Sequence of chain 1.D:
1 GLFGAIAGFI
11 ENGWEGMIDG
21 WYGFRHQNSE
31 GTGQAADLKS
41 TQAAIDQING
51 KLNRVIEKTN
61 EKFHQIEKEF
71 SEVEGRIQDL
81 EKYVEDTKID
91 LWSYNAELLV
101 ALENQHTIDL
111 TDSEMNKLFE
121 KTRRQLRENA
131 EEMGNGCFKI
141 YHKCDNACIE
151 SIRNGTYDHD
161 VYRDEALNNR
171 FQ

The small molecule below binds the protein below.
Small molecule (SMILES): CC(=O)N[C@H]1[C@H](O[C@H]2[C@H](O)[C@@H](NC(C)=O)CO[C@@H]2CO)O[C@H](CO)[C@@H](O)[C@@H]1O

Binding-site contacts:
Ligand atom C8 contacts residue ALA147 of chain 1.D at 3.8 Å (hydrophobic).
Ligand atom C3 contacts residue ASN154 of chain 1.D at 3.8 Å.
Ligand atom O5 contacts residue SER151 of chain 1.D at 4.0 Å.
Ligand atom O5 contacts residue GLU150 of chain 1.D at 3.4 Å (salt-bridge).
Ligand atom N2 contacts residue ALA147 of chain 1.D at 4.3 Å.
Ligand atom C2 contacts residue GLU150 of chain 1.D at 4.5 Å.
Ligand atom C5 contacts residue SER151 of chain 1.D at 4.2 Å.
Ligand atom O6 contacts residue SER151 of chain 1.D at 4.0 Å.
Ligand atom O7 contacts residue ASN154 of chain 1.D at 3.0 Å (h-bond).
Ligand atom C6 contacts residue GLU150 of chain 1.D at 3.7 Å.
Ligand atom O5 contacts residue ASN154 of chain 1.D at 2.4 Å (h-bond).
Ligand atom C8 contacts residue ASN154 of chain 1.D at 4.3 Å.
Ligand atom C5 contacts residue GLU150 of chain 1.D at 4.0 Å.
Ligand atom C1 contacts residue ASN154 of chain 1.D at 1.4 Å.
Ligand atom C4 contacts residue ASN154 of chain 1.D at 4.2 Å.
Ligand atom O6 contacts residue ALA147 of chain 1.D at 2.5 Å (h-bond).
Ligand atom C4 contacts residue GLU150 of chain 1.D at 4.1 Å.
Ligand atom C1 contacts residue THR156 of chain 1.D at 3.8 Å.
Ligand atom C7 contacts residue ASN154 of chain 1.D at 3.1 Å.
Ligand atom N2 contacts residue ASN154 of chain 1.D at 2.9 Å (h-bond).
Ligand atom C6 contacts residue SER151 of chain 1.D at 3.7 Å.
Ligand atom C5 contacts residue ASN154 of chain 1.D at 3.7 Å.
Ligand atom C1 contacts residue GLU150 of chain 1.D at 4.1 Å.
Ligand atom C2 contacts residue ASN154 of chain 1.D at 2.5 Å.
Ligand atom C6 contacts residue ALA147 of chain 1.D at 3.3 Å (hydrophobic).